The protein below binds the small molecule below.
Small molecule (SMILES): C=C(C)[C@H]1CN[C@H](C(=O)O)[C@H]1CC(=O)O

Binding-site contacts:
Ligand atom CG1 contacts residue THR645 of chain 1.A at 3.2 Å.
Ligand atom OD1 contacts residue GLU695 of chain 1.A at 3.8 Å.
Ligand atom CD1 contacts residue TYR445 of chain 1.A at 3.4 Å (hydrophobic).
Ligand atom O contacts residue THR475 of chain 1.A at 2.7 Å (h-bond).
Ligand atom OXT contacts residue ARG480 of chain 1.A at 3.2 Å (salt-bridge).
Ligand atom CA contacts residue THR475 of chain 1.A at 3.3 Å.
Ligand atom OD1 contacts residue THR645 of chain 1.A at 2.5 Å (h-bond).
Ligand atom N contacts residue PRO473 of chain 1.A at 3.3 Å (h-bond).
Ligand atom CB contacts residue GLU695 of chain 1.A at 3.8 Å.
Ligand atom C contacts residue ARG480 of chain 1.A at 3.7 Å.
Ligand atom OXT contacts residue SER644 of chain 1.A at 3.1 Å (h-bond).
Ligand atom N contacts residue GLU695 of chain 1.A at 2.9 Å (salt-bridge).
Ligand atom CG2 contacts residue TYR445 of chain 1.A at 3.4 Å (hydrophobic).
Ligand atom OXT contacts residue GLY643 of chain 1.A at 3.6 Å.
Ligand atom CG1 contacts residue SER644 of chain 1.A at 3.9 Å.
Ligand atom CG1 contacts residue GLU695 of chain 1.A at 3.8 Å.
Ligand atom CD2 contacts residue LEU640 of chain 1.A at 3.8 Å (hydrophobic).
Ligand atom CB1 contacts residue GLU695 of chain 1.A at 3.2 Å.
Ligand atom CB1 contacts residue LEU640 of chain 1.A at 3.7 Å (hydrophobic).
Ligand atom CG contacts residue TYR445 of chain 1.A at 3.4 Å (hydrophobic).
Ligand atom OD1 contacts residue LEU640 of chain 1.A at 3.6 Å.
Ligand atom CA contacts residue GLU695 of chain 1.A at 3.2 Å.
Ligand atom CD contacts residue GLU695 of chain 1.A at 3.4 Å.
Ligand atom O contacts residue SER644 of chain 1.A at 3.9 Å.
Ligand atom N contacts residue THR475 of chain 1.A at 3.1 Å (h-bond).
Ligand atom CD contacts residue TYR445 of chain 1.A at 3.5 Å (hydrophobic).
Ligand atom C contacts residue THR475 of chain 1.A at 3.3 Å.
Ligand atom CG1 contacts residue LEU640 of chain 1.A at 3.7 Å (hydrophobic).
Ligand atom OD2 contacts residue SER644 of chain 1.A at 2.8 Å (h-bond).
Ligand atom CD1 contacts residue MET698 of chain 1.A at 3.6 Å (hydrophobic).
Ligand atom O contacts residue LEU474 of chain 1.A at 4.0 Å.
Ligand atom C contacts residue SER644 of chain 1.A at 3.4 Å.
Ligand atom OD2 contacts residue THR645 of chain 1.A at 3.0 Å (h-bond).
Ligand atom CD contacts residue MET698 of chain 1.A at 3.9 Å (hydrophobic).
Ligand atom O contacts residue PRO473 of chain 1.A at 3.7 Å.
Ligand atom CA contacts residue SER644 of chain 1.A at 3.3 Å.
Ligand atom OD2 contacts residue GLY643 of chain 1.A at 3.2 Å.
Ligand atom CD contacts residue PRO473 of chain 1.A at 3.4 Å (hydrophobic).
Ligand atom O contacts residue ARG480 of chain 1.A at 3.0 Å (salt-bridge).
Ligand atom CD2 contacts residue TYR445 of chain 1.A at 3.5 Å (hydrophobic).

Sequence of chain 1.A:
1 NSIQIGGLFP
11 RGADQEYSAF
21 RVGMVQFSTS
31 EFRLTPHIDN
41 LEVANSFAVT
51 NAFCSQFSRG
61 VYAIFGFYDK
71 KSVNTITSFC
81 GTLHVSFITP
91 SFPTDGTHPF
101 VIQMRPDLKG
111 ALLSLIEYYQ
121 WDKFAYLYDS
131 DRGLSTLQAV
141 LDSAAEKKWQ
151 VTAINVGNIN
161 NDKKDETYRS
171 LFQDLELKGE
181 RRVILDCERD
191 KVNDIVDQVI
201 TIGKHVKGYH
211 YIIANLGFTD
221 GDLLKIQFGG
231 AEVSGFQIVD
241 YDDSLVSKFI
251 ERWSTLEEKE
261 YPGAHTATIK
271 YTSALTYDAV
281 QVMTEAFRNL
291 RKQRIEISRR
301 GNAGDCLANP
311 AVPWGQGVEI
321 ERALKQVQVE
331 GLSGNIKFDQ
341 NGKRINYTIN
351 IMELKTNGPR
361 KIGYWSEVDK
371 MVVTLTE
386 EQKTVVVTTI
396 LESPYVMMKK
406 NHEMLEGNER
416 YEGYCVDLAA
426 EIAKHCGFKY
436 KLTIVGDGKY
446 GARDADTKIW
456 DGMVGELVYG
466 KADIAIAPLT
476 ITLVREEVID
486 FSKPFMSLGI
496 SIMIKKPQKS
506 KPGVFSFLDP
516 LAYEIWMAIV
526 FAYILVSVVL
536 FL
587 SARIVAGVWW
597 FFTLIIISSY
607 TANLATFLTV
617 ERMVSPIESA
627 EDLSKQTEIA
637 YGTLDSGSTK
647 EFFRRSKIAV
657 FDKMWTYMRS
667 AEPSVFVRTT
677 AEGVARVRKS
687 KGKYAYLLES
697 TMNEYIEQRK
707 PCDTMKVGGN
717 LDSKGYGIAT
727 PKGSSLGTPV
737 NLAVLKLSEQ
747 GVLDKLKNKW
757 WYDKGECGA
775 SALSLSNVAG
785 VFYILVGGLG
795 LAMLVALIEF